Sequence of chain 1.A:
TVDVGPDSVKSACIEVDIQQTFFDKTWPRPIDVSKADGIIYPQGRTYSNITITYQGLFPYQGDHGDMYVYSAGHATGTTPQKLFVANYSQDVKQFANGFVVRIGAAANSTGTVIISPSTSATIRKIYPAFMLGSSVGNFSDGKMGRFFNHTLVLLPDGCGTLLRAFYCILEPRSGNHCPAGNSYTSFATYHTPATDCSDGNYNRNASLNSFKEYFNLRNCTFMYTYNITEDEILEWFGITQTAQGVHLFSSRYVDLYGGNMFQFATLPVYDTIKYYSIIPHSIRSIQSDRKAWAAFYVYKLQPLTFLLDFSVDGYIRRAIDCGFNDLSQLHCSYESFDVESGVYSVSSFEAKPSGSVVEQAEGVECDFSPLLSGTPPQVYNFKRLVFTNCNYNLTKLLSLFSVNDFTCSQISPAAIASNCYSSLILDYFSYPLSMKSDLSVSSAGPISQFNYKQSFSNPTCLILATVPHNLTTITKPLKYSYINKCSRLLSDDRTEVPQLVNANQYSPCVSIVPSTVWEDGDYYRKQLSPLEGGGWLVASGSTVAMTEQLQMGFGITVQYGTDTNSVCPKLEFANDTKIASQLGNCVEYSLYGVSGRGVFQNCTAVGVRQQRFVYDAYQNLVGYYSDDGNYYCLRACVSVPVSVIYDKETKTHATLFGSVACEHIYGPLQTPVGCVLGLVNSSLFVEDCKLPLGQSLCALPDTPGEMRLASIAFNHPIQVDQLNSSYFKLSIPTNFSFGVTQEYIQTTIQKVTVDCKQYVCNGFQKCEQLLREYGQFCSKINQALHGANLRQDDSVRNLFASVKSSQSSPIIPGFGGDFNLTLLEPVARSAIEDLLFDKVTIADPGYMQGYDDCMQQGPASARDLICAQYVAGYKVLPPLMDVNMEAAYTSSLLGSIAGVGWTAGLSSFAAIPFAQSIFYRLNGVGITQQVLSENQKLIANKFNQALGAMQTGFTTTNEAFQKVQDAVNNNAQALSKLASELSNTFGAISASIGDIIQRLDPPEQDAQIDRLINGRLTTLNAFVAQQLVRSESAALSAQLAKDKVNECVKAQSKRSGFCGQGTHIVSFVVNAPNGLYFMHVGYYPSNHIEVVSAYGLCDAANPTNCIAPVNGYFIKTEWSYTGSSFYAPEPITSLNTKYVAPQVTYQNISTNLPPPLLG

The small molecule below binds the protein below.
Small molecule (SMILES): CC(=O)N[C@@H]1[C@@H](O)[C@H](O)[C@@H](CO)O[C@H]1O

Binding-site contacts:
Ligand atom C8 contacts residue ASN788 of chain 1.A at 3.3 Å.
Ligand atom C5 contacts residue ASN788 of chain 1.A at 3.7 Å.
Ligand atom C7 contacts residue ASN788 of chain 1.A at 3.4 Å.
Ligand atom C4 contacts residue ASN788 of chain 1.A at 4.3 Å.
Ligand atom N2 contacts residue ASN788 of chain 1.A at 2.9 Å (h-bond).
Ligand atom O7 contacts residue SER789 of chain 1.A at 4.3 Å.
Ligand atom C2 contacts residue ASN788 of chain 1.A at 2.5 Å.
Ligand atom C3 contacts residue ASN788 of chain 1.A at 3.8 Å.
Ligand atom O5 contacts residue ASN788 of chain 1.A at 2.4 Å (h-bond).
Ligand atom O7 contacts residue ASN788 of chain 1.A at 3.1 Å (h-bond).
Ligand atom C1 contacts residue ASN788 of chain 1.A at 1.4 Å.